Sequence of chain 1.A:
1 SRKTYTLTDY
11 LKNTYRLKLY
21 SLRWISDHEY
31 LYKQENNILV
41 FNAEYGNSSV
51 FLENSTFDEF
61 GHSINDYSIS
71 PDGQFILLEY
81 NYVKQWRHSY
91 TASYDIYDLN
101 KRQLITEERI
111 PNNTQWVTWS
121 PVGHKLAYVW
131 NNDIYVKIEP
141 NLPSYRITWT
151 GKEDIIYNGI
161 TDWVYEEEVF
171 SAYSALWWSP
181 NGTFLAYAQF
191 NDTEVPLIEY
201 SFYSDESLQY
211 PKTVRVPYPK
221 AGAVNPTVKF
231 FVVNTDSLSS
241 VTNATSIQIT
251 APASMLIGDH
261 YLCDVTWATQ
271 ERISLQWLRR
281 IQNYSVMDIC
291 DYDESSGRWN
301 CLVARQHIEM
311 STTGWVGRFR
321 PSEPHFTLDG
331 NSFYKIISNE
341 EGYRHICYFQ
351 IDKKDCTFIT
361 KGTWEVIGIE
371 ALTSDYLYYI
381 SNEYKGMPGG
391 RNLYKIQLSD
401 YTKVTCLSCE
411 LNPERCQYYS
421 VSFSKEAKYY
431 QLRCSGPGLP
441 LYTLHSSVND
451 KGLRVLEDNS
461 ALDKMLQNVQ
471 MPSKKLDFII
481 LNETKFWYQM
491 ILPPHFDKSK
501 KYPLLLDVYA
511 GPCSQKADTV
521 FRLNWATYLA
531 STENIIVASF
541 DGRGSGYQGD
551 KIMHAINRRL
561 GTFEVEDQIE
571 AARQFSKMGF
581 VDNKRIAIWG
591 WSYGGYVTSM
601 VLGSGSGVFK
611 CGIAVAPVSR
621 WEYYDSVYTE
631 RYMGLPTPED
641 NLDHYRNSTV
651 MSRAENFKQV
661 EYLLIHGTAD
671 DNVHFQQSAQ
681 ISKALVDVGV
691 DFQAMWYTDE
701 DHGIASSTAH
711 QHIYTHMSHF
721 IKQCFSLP

Binding-site contacts:
Ligand atom O6 contacts residue THR193 of chain 1.A at 4.5 Å.
Ligand atom N2 contacts residue ASN191 of chain 1.A at 2.8 Å (h-bond).
Ligand atom O6 contacts residue GLU194 of chain 1.A at 2.8 Å (salt-bridge).
Ligand atom C3 contacts residue ASN191 of chain 1.A at 3.8 Å.
Ligand atom O7 contacts residue ASN191 of chain 1.A at 3.2 Å (h-bond).
Ligand atom O5 contacts residue ASN191 of chain 1.A at 2.4 Å (h-bond).
Ligand atom C6 contacts residue GLU194 of chain 1.A at 3.8 Å.
Ligand atom C5 contacts residue THR193 of chain 1.A at 4.3 Å.
Ligand atom C4 contacts residue ASN191 of chain 1.A at 4.2 Å.
Ligand atom C2 contacts residue ASN191 of chain 1.A at 2.4 Å.
Ligand atom C1 contacts residue THR193 of chain 1.A at 4.0 Å.
Ligand atom O7 contacts residue GLN189 of chain 1.A at 4.2 Å.
Ligand atom N2 contacts residue ILE156 of chain 1.A at 4.2 Å.
Ligand atom C7 contacts residue ASN191 of chain 1.A at 3.3 Å.
Ligand atom C1 contacts residue ASN191 of chain 1.A at 1.4 Å.
Ligand atom C5 contacts residue ASN191 of chain 1.A at 3.7 Å.
Ligand atom O5 contacts residue THR193 of chain 1.A at 4.5 Å.

This small molecule binds to this protein.
Small molecule (SMILES): CC(=O)N[C@@H]1[C@@H](O)[C@H](O)[C@@H](CO)O[C@H]1O